Binding-site contacts:
Ligand atom C2 contacts residue ASN51 of chain 1.E at 2.5 Å.
Ligand atom N2 contacts residue ASN51 of chain 1.E at 2.9 Å (h-bond).
Ligand atom C8 contacts residue THR53 of chain 1.E at 4.1 Å.
Ligand atom C1 contacts residue ASN51 of chain 1.E at 1.4 Å.
Ligand atom C8 contacts residue ASN51 of chain 1.E at 3.5 Å.
Ligand atom C5 contacts residue ASN51 of chain 1.E at 3.7 Å.
Ligand atom C4 contacts residue ASN51 of chain 1.E at 4.2 Å.
Ligand atom O7 contacts residue ASN51 of chain 1.E at 4.1 Å.
Ligand atom O5 contacts residue ASN51 of chain 1.E at 2.4 Å (h-bond).
Ligand atom C3 contacts residue ASN51 of chain 1.E at 3.8 Å.
Ligand atom C7 contacts residue ASN51 of chain 1.E at 3.7 Å.

A protein and the small-molecule ligand that binds it are described below.
Small molecule (SMILES): CC(=O)N[C@@H]1[C@@H](O)[C@H](O)[C@@H](CO)O[C@H]1O

Sequence of chain 1.E:
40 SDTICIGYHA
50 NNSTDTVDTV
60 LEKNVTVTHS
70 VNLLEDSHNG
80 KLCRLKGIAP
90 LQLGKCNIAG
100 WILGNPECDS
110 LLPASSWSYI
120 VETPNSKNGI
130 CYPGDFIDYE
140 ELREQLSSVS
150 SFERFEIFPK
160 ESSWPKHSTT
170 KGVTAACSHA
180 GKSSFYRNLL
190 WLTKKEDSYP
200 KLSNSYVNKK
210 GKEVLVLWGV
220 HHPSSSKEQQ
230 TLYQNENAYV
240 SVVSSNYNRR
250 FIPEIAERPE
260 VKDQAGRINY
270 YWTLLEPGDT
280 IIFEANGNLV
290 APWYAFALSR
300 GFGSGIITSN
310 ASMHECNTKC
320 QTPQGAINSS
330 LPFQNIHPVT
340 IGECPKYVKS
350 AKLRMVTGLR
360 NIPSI